This small molecule binds to this protein.
Small molecule (SMILES): CCCCCCCCc1ccc2n1[B-](F)(F)[N+]1=C(CCCCC(=O)O)C=CC1=C2

Binding-site contacts:
Ligand atom C16 contacts residue ILE151 of chain 1.B at 3.9 Å (hydrophobic).
Ligand atom C04 contacts residue ILE136 of chain 1.B at 4.0 Å (hydrophobic).
Ligand atom C07 contacts residue ARG98 of chain 1.B at 3.7 Å.
Ligand atom C03 contacts residue LEU140 of chain 1.B at 3.8 Å (hydrophobic).
Ligand atom C12 contacts residue LEU143 of chain 1.B at 3.5 Å (hydrophobic).
Ligand atom C18 contacts residue SER152 of chain 1.B at 3.7 Å.
Ligand atom C21 contacts residue MET174 of chain 1.B at 3.7 Å (hydrophobic).
Ligand atom C13 contacts residue ARG98 of chain 1.B at 3.4 Å.
Ligand atom C11 contacts residue MET139 of chain 1.B at 4.0 Å (hydrophobic).
Ligand atom C03 contacts residue CYS95 of chain 1.B at 3.8 Å (hydrophobic).
Ligand atom F01 contacts residue CYS95 of chain 1.B at 2.8 Å.
Ligand atom B contacts residue CYS95 of chain 1.B at 3.9 Å.
Ligand atom C15 contacts residue ILE151 of chain 1.B at 3.4 Å (hydrophobic).
Ligand atom C04 contacts residue SER99 of chain 1.B at 4.0 Å.
Ligand atom O02 contacts residue ARG98 of chain 1.B at 3.9 Å.
Ligand atom O02 contacts residue SER152 of chain 1.B at 2.9 Å (h-bond).
Ligand atom C11 contacts residue ARG98 of chain 1.B at 3.5 Å.
Ligand atom C10 contacts residue ARG98 of chain 1.B at 3.3 Å.
Ligand atom C17 contacts residue ILE151 of chain 1.B at 3.5 Å (hydrophobic).
Ligand atom C06 contacts residue LEU140 of chain 1.B at 4.0 Å (hydrophobic).
Ligand atom C19 contacts residue ARG98 of chain 1.B at 3.6 Å.
Ligand atom F01 contacts residue GLY94 of chain 1.B at 3.8 Å.
Ligand atom C12 contacts residue ARG98 of chain 1.B at 3.0 Å.
Ligand atom C05 contacts residue LEU140 of chain 1.B at 3.6 Å (hydrophobic).
Ligand atom C14 contacts residue ILE151 of chain 1.B at 3.8 Å (hydrophobic).
Ligand atom N01 contacts residue LEU140 of chain 1.B at 3.6 Å.
Ligand atom C22 contacts residue MET174 of chain 1.B at 3.7 Å (hydrophobic).
Ligand atom C01 contacts residue MET174 of chain 1.B at 3.1 Å (hydrophobic).
Ligand atom C04 contacts residue LEU140 of chain 1.B at 4.0 Å (hydrophobic).
Ligand atom C17 contacts residue SER152 of chain 1.B at 3.9 Å.
Ligand atom O01 contacts residue ARG98 of chain 1.B at 3.0 Å.
Ligand atom C02 contacts residue LEU140 of chain 1.B at 3.9 Å (hydrophobic).
Ligand atom C08 contacts residue ILE136 of chain 1.B at 3.6 Å (hydrophobic).
Ligand atom C19 contacts residue SER152 of chain 1.B at 3.1 Å.
Ligand atom C20 contacts residue MET158 of chain 1.B at 4.1 Å (hydrophobic).
Ligand atom C16 contacts residue GLY94 of chain 1.B at 3.7 Å.
Ligand atom O02 contacts residue ILE151 of chain 1.B at 3.5 Å.
Ligand atom C13 contacts residue LEU38 of chain 1.B at 3.0 Å (hydrophobic).
Ligand atom C06 contacts residue ARG98 of chain 1.B at 3.6 Å.
Ligand atom O01 contacts residue SER152 of chain 1.B at 3.7 Å.

Sequence of chain 1.B:
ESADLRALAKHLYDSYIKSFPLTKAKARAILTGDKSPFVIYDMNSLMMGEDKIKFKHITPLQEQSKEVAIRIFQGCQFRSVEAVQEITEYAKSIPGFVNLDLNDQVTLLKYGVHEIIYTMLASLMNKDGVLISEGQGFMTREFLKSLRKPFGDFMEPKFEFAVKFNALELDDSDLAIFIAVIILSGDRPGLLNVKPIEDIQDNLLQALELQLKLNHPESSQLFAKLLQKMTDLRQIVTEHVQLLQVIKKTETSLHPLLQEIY